Binding-site contacts:
Ligand atom O5 contacts residue ASN118 of chain 1.C at 2.2 Å (h-bond).
Ligand atom N2 contacts residue ASN118 of chain 1.C at 2.7 Å (h-bond).
Ligand atom C1 contacts residue ASN118 of chain 1.C at 1.3 Å.
Ligand atom C8 contacts residue ASN118 of chain 1.C at 4.3 Å.
Ligand atom O5 contacts residue TYR135 of chain 1.C at 4.3 Å.
Ligand atom C7 contacts residue ASN118 of chain 1.C at 3.2 Å.
Ligand atom O6 contacts residue TYR135 of chain 1.C at 2.9 Å.
Ligand atom C5 contacts residue TYR135 of chain 1.C at 3.9 Å (hydrophobic).
Ligand atom C6 contacts residue TYR135 of chain 1.C at 3.8 Å (hydrophobic).
Ligand atom C1 contacts residue TYR135 of chain 1.C at 4.3 Å (hydrophobic).
Ligand atom C3 contacts residue ASN118 of chain 1.C at 3.7 Å.
Ligand atom O6 contacts residue SER120 of chain 1.C at 3.9 Å.
Ligand atom O7 contacts residue ASN118 of chain 1.C at 3.7 Å.
Ligand atom C4 contacts residue ASN118 of chain 1.C at 4.1 Å.
Ligand atom C2 contacts residue ASN118 of chain 1.C at 2.4 Å.
Ligand atom C5 contacts residue ASN118 of chain 1.C at 3.5 Å.

Sequence of chain 1.C:
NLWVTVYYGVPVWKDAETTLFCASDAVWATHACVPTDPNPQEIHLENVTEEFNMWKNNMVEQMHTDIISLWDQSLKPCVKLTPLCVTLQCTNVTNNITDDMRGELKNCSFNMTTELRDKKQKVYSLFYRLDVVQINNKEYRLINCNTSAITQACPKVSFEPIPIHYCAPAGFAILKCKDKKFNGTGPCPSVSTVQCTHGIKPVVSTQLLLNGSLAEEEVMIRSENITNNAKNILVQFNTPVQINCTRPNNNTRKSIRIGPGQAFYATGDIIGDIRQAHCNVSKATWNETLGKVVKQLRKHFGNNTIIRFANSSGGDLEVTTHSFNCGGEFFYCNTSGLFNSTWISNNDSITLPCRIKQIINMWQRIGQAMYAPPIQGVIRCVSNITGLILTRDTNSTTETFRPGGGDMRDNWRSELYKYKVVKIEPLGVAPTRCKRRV

A small-molecule ligand and the protein it binds are described below.
Small molecule (SMILES): CC(=O)N[C@H]1[C@H](O[C@H]2[C@H](O)[C@@H](NC(C)=O)CO[C@@H]2CO)O[C@H](CO)[C@@H](O[C@@H]2O[C@H](CO)[C@@H](O)[C@H](O)[C@@H]2O)[C@@H]1O